Sequence of chain 1.A:
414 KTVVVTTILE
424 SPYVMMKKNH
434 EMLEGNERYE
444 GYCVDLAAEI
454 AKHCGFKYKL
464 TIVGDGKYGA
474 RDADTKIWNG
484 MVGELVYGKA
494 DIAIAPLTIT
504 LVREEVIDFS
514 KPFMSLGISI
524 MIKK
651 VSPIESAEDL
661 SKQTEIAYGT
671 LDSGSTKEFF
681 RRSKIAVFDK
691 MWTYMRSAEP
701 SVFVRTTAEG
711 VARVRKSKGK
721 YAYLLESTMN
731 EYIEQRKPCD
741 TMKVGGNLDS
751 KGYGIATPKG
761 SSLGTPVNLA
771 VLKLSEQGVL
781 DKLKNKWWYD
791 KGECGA

Binding-site contacts:
Ligand atom N2 contacts residue PRO515 of chain 1.A at 3.6 Å.
Ligand atom C14 contacts residue SER775 of chain 1.A at 3.3 Å.
Ligand atom C1 contacts residue PRO515 of chain 1.A at 3.4 Å (hydrophobic).
Ligand atom N1 contacts residue PRO515 of chain 1.A at 2.4 Å (h-bond).
Ligand atom C11 contacts residue SER518 of chain 1.A at 3.4 Å.
Ligand atom O2 contacts residue PRO515 of chain 1.A at 3.2 Å (h-bond).
Ligand atom C7 contacts residue LEU772 of chain 1.A at 3.7 Å (hydrophobic).
Ligand atom C7 contacts residue LYS514 of chain 1.A at 3.7 Å.
Ligand atom N3 contacts residue ASP781 of chain 1.A at 3.4 Å (salt-bridge).
Ligand atom N3 contacts residue SER750 of chain 1.D at 3.4 Å (h-bond).
Ligand atom C3 contacts residue GLY752 of chain 1.D at 3.3 Å.
Ligand atom C12 contacts residue SER750 of chain 1.D at 3.6 Å.
Ligand atom CL contacts residue LEU780 of chain 1.A at 3.5 Å.
Ligand atom N2 contacts residue SER750 of chain 1.D at 3.1 Å (h-bond).
Ligand atom C8 contacts residue SER750 of chain 1.D at 3.5 Å.
Ligand atom N2 contacts residue SER775 of chain 1.A at 2.8 Å (h-bond).
Ligand atom C13 contacts residue PHE516 of chain 1.A at 3.7 Å (hydrophobic).
Ligand atom C12 contacts residue PHE516 of chain 1.A at 3.7 Å (hydrophobic).
Ligand atom C3 contacts residue PRO515 of chain 1.D at 3.7 Å (hydrophobic).
Ligand atom O2 contacts residue SER518 of chain 1.A at 2.9 Å (h-bond).
Ligand atom O3 contacts residue SER518 of chain 1.A at 3.4 Å (h-bond).
Ligand atom C10 contacts residue SER750 of chain 1.D at 3.3 Å.
Ligand atom CL contacts residue ASP781 of chain 1.A at 3.3 Å.
Ligand atom O3 contacts residue MET517 of chain 1.A at 3.6 Å.
Ligand atom C14 contacts residue SER750 of chain 1.D at 3.7 Å.
Ligand atom C4 contacts residue ILE502 of chain 1.D at 3.6 Å (hydrophobic).
Ligand atom O2 contacts residue MET517 of chain 1.A at 3.2 Å.
Ligand atom C5 contacts residue ILE502 of chain 1.D at 3.6 Å (hydrophobic).
Ligand atom S1 contacts residue PRO515 of chain 1.A at 3.2 Å (h-bond).
Ligand atom O4 contacts residue LYS784 of chain 1.A at 3.2 Å.
Ligand atom C3 contacts residue ILE502 of chain 1.D at 3.7 Å (hydrophobic).
Ligand atom C8 contacts residue PRO515 of chain 1.A at 3.2 Å (hydrophobic).
Ligand atom C11 contacts residue SER750 of chain 1.D at 3.6 Å.
Ligand atom C9 contacts residue SER750 of chain 1.D at 3.8 Å.
Ligand atom C2 contacts residue PRO515 of chain 1.A at 3.7 Å (hydrophobic).
Ligand atom C11 contacts residue MET517 of chain 1.A at 3.6 Å (hydrophobic).
Ligand atom C6 contacts residue SER775 of chain 1.A at 3.7 Å.
Ligand atom C4 contacts residue GLY752 of chain 1.D at 3.3 Å.
Ligand atom C10 contacts residue SER775 of chain 1.A at 3.5 Å.
Ligand atom C13 contacts residue SER750 of chain 1.D at 3.8 Å.

A small-molecule ligand and the protein it binds are described below.
Small molecule (SMILES): NS(=O)(=O)c1cc2c(cc1Cl)N[C@H]([C@H]1C[C@H]3C=C[C@@H]1C3)NS2(=O)=O

Sequence of chain 1.D:
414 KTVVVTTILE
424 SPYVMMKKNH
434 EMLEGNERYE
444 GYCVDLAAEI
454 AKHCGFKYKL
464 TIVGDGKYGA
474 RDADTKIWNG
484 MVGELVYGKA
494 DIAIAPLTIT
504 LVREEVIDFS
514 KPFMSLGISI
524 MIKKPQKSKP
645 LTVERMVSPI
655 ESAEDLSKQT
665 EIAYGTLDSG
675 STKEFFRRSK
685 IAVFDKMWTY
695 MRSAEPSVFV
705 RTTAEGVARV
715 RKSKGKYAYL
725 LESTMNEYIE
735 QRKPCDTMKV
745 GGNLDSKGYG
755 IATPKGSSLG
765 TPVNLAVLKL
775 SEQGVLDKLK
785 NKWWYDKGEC